A small-molecule ligand and the protein it binds are described below.
Small molecule (SMILES): CCS(=O)(=O)c1ccc([C@@H](NC(=O)Cc2ccccc2)C(=O)Nc2ccc(C(O)(C(F)(F)F)C(F)(F)F)cc2)cc1

Binding-site contacts:
Ligand atom C11 contacts residue GLN44 of chain 1.A at 3.3 Å.
Ligand atom O4 contacts residue LEU45 of chain 1.A at 3.0 Å (h-bond).
Ligand atom C20 contacts residue GLU137 of chain 1.A at 3.6 Å.
Ligand atom C27 contacts residue HIS81 of chain 1.A at 3.6 Å.
Ligand atom C8 contacts residue MET123 of chain 1.A at 3.7 Å (hydrophobic).
Ligand atom F39 contacts residue ILE155 of chain 1.A at 3.2 Å.
Ligand atom C21 contacts residue GLY138 of chain 1.A at 3.3 Å.
Ligand atom F37 contacts residue ILE158 of chain 1.A at 3.7 Å.
Ligand atom F35 contacts residue ILE158 of chain 1.A at 3.4 Å.
Ligand atom S3 contacts residue ARG125 of chain 1.A at 3.5 Å (salt-bridge).
Ligand atom O33 contacts residue LEU82 of chain 1.A at 3.7 Å.
Ligand atom C7 contacts residue ALA126 of chain 1.A at 3.4 Å (hydrophobic).
Ligand atom O5 contacts residue ARG125 of chain 1.A at 3.1 Å (salt-bridge).
Ligand atom F41 contacts residue CYS78 of chain 1.A at 3.0 Å.
Ligand atom O33 contacts residue DMS1 of chain 1.E at 2.7 Å (h-bond).
Ligand atom C18 contacts residue GLU137 of chain 1.A at 3.6 Å.
Ligand atom C20 contacts residue GLY138 of chain 1.A at 3.6 Å.
Ligand atom O15 contacts residue PHE136 of chain 1.A at 3.7 Å.
Ligand atom C31 contacts residue PHE135 of chain 1.A at 3.7 Å (hydrophobic).
Ligand atom C19 contacts residue GLU137 of chain 1.A at 3.7 Å.
Ligand atom C7 contacts residue MET123 of chain 1.A at 3.6 Å (hydrophobic).
Ligand atom F39 contacts residue DMS1 of chain 1.E at 3.0 Å.
Ligand atom C10 contacts residue LEU45 of chain 1.A at 3.6 Å (hydrophobic).
Ligand atom F41 contacts residue PHE146 of chain 1.A at 3.0 Å.
Ligand atom F36 contacts residue LEU82 of chain 1.A at 3.4 Å.
Ligand atom C10 contacts residue GLN44 of chain 1.A at 3.6 Å.
Ligand atom C2 contacts residue GLN44 of chain 1.A at 3.2 Å.
Ligand atom C11 contacts residue LEU45 of chain 1.A at 3.6 Å (hydrophobic).
Ligand atom C26 contacts residue PHE136 of chain 1.A at 3.5 Å (hydrophobic).
Ligand atom F40 contacts residue PHE146 of chain 1.A at 3.3 Å.
Ligand atom O4 contacts residue CYS43 of chain 1.A at 3.1 Å (h-bond).
Ligand atom O15 contacts residue GLU137 of chain 1.A at 2.8 Å (salt-bridge).
Ligand atom O4 contacts residue ARG125 of chain 1.A at 3.1 Å (salt-bridge).
Ligand atom C22 contacts residue GLY138 of chain 1.A at 3.7 Å.
Ligand atom N25 contacts residue PHE135 of chain 1.A at 2.9 Å (h-bond).
Ligand atom O5 contacts residue ARG122 of chain 1.A at 3.3 Å (salt-bridge).
Ligand atom C12 contacts residue PHE135 of chain 1.A at 3.5 Å (hydrophobic).
Ligand atom C14 contacts residue GLU137 of chain 1.A at 3.6 Å.
Ligand atom F35 contacts residue DMS1 of chain 1.E at 3.0 Å.
Ligand atom O24 contacts residue HIS81 of chain 1.A at 3.5 Å.

Sequence of chain 1.A:
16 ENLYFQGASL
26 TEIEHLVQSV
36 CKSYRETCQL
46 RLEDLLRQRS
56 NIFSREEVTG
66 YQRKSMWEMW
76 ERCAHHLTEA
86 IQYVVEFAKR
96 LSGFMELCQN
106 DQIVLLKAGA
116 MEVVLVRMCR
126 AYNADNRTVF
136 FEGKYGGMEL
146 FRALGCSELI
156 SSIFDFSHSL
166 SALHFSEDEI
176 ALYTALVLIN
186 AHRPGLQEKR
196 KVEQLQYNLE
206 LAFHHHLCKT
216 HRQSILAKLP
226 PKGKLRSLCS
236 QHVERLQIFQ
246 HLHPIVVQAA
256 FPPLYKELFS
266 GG